Sequence of chain 2.B:
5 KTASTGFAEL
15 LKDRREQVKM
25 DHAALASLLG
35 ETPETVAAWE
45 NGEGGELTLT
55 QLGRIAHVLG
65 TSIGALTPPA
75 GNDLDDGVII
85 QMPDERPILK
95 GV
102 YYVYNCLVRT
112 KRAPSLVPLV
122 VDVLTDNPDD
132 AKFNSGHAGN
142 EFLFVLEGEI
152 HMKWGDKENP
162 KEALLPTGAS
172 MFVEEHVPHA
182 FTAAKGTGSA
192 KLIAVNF

Binding-site contacts:
Ligand atom C2 contacts residue ALA195 of chain 2.A at 4.1 Å (hydrophobic).
Ligand atom O contacts residue LEU144 of chain 2.A at 4.2 Å.
Ligand atom P contacts residue ASN135 of chain 2.A at 3.8 Å.
Ligand atom O contacts residue HIS180 of chain 2.A at 3.7 Å.
Ligand atom P contacts residue ARG97 of chain 2.A at 4.0 Å.
Ligand atom C3 contacts residue ALA195 of chain 2.A at 3.7 Å (hydrophobic).
Ligand atom O3P contacts residue ZN1 of chain 2.D at 2.1 Å.
Ligand atom P contacts residue HIS138 of chain 2.A at 4.1 Å.
Ligand atom O2P contacts residue HIS180 of chain 2.A at 4.2 Å.
Ligand atom P contacts residue TYR105 of chain 2.A at 4.4 Å.
Ligand atom O3P contacts residue HIS138 of chain 2.A at 2.7 Å (h-bond).
Ligand atom C1 contacts residue TYR103 of chain 2.A at 4.1 Å (hydrophobic).
Ligand atom O1P contacts residue TYR105 of chain 2.A at 3.2 Å (h-bond).
Ligand atom C3 contacts residue VAL122 of chain 2.A at 4.4 Å (hydrophobic).
Ligand atom O3P contacts residue HIS180 of chain 2.A at 3.5 Å (h-bond).
Ligand atom O contacts residue PHE182 of chain 2.A at 3.2 Å.
Ligand atom C3 contacts residue LYS23 of chain 2.B at 4.3 Å.
Ligand atom P contacts residue LYS23 of chain 2.B at 3.8 Å.
Ligand atom O contacts residue GLU142 of chain 2.A at 3.3 Å (salt-bridge).
Ligand atom O contacts residue ZN1 of chain 2.D at 2.8 Å.
Ligand atom C3 contacts residue GLU142 of chain 2.A at 3.3 Å.
Ligand atom O2P contacts residue TYR103 of chain 2.A at 4.0 Å.
Ligand atom C1 contacts residue PHE182 of chain 2.A at 3.8 Å (hydrophobic).
Ligand atom C2 contacts residue VAL122 of chain 2.A at 4.2 Å (hydrophobic).
Ligand atom O3P contacts residue GLU142 of chain 2.A at 3.7 Å.
Ligand atom O3P contacts residue ASN135 of chain 2.A at 3.5 Å (h-bond).
Ligand atom C3 contacts residue LEU120 of chain 2.A at 3.8 Å (hydrophobic).
Ligand atom C1 contacts residue ZN1 of chain 2.D at 3.6 Å.
Ligand atom O2P contacts residue ARG97 of chain 2.A at 2.9 Å (salt-bridge).
Ligand atom O3P contacts residue LYS23 of chain 2.B at 4.1 Å.
Ligand atom C2 contacts residue GLU142 of chain 2.A at 4.0 Å.
Ligand atom C2 contacts residue PHE182 of chain 2.A at 4.1 Å (hydrophobic).
Ligand atom O2P contacts residue ZN1 of chain 2.D at 4.0 Å.
Ligand atom O2P contacts residue ASN135 of chain 2.A at 2.9 Å (h-bond).
Ligand atom O1P contacts residue ARG97 of chain 2.A at 4.0 Å.
Ligand atom P contacts residue HIS180 of chain 2.A at 4.3 Å.
Ligand atom O1P contacts residue LYS23 of chain 2.B at 2.5 Å (salt-bridge).
Ligand atom C2 contacts residue ZN1 of chain 2.D at 3.8 Å.
Ligand atom P contacts residue ZN1 of chain 2.D at 3.3 Å.
Ligand atom C3 contacts residue ZN1 of chain 2.D at 3.6 Å.

This protein binds this small molecule.
Small molecule (SMILES): C[C@@H]1O[C@@H]1P(=O)(O)O

Sequence of chain 2.A:
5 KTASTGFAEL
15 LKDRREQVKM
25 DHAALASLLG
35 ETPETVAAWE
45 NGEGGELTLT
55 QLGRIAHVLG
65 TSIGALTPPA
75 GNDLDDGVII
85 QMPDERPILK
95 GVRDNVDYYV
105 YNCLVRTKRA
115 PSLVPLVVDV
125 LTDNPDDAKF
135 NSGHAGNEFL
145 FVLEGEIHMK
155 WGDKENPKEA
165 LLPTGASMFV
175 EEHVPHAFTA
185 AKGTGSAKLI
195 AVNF